Sequence of chain 1.A:
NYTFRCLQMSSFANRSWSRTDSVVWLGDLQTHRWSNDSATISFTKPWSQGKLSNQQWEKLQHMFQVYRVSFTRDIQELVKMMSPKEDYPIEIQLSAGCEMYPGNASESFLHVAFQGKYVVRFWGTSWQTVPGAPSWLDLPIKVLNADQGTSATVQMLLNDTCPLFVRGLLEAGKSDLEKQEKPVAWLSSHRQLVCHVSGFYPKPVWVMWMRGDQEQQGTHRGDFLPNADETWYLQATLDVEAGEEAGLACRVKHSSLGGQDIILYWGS

Binding-site contacts:
Ligand atom C6 contacts residue PHE128 of chain 1.A at 3.8 Å (hydrophobic).
Ligand atom O4 contacts residue TRP129 of chain 1.A at 3.6 Å.
Ligand atom N2 contacts residue ASN165 of chain 1.A at 3.0 Å (h-bond).
Ligand atom C2 contacts residue GLN161 of chain 1.A at 3.9 Å.
Ligand atom C6 contacts residue LEU164 of chain 1.A at 4.0 Å (hydrophobic).
Ligand atom O2 contacts residue TRP129 of chain 1.A at 3.6 Å.
Ligand atom C5 contacts residue GLY130 of chain 1.A at 3.7 Å.
Ligand atom C3 contacts residue GLY130 of chain 1.A at 3.7 Å.
Ligand atom C7 contacts residue GLN161 of chain 1.A at 3.5 Å.
Ligand atom O5 contacts residue TRP129 of chain 1.A at 3.8 Å.
Ligand atom O5 contacts residue GLY130 of chain 1.A at 2.7 Å (h-bond).
Ligand atom C4 contacts residue GLY130 of chain 1.A at 3.9 Å.
Ligand atom C1 contacts residue ASN165 of chain 1.A at 1.4 Å.
Ligand atom O4 contacts residue SER114 of chain 1.A at 3.0 Å (h-bond).
Ligand atom O7 contacts residue GLY130 of chain 1.A at 3.3 Å.
Ligand atom O3 contacts residue SER114 of chain 1.A at 3.1 Å (h-bond).
Ligand atom C5 contacts residue GLY130 of chain 1.A at 3.5 Å.
Ligand atom C7 contacts residue ASN165 of chain 1.A at 3.1 Å.
Ligand atom C2 contacts residue TRP129 of chain 1.A at 3.6 Å (hydrophobic).
Ligand atom O4 contacts residue GLY130 of chain 1.A at 3.3 Å.
Ligand atom O6 contacts residue THR131 of chain 1.A at 3.9 Å.
Ligand atom C3 contacts residue THR131 of chain 1.A at 3.8 Å.
Ligand atom C8 contacts residue TRP129 of chain 1.A at 3.4 Å (hydrophobic).
Ligand atom C7 contacts residue GLY130 of chain 1.A at 3.6 Å.
Ligand atom C5 contacts residue ASN165 of chain 1.A at 3.6 Å.
Ligand atom C3 contacts residue GLN161 of chain 1.A at 3.9 Å.
Ligand atom N2 contacts residue GLN161 of chain 1.A at 2.8 Å (h-bond).
Ligand atom C2 contacts residue ASN165 of chain 1.A at 2.5 Å.
Ligand atom C4 contacts residue SER114 of chain 1.A at 3.8 Å.
Ligand atom O3 contacts residue GLN161 of chain 1.A at 3.9 Å.
Ligand atom C8 contacts residue GLN161 of chain 1.A at 3.5 Å.
Ligand atom O5 contacts residue ASN165 of chain 1.A at 2.4 Å (h-bond).
Ligand atom C6 contacts residue GLY130 of chain 1.A at 3.2 Å.
Ligand atom C5 contacts residue ASN165 of chain 1.A at 3.7 Å.
Ligand atom O3 contacts residue GLU113 of chain 1.A at 3.9 Å.
Ligand atom O3 contacts residue THR131 of chain 1.A at 3.5 Å.
Ligand atom O7 contacts residue ASN165 of chain 1.A at 2.9 Å (h-bond).
Ligand atom C3 contacts residue ASN165 of chain 1.A at 3.8 Å.
Ligand atom O5 contacts residue THR131 of chain 1.A at 3.8 Å.
Ligand atom C1 contacts residue GLY130 of chain 1.A at 3.8 Å.

The protein below binds the small molecule below.
Small molecule (SMILES): CC(=O)N[C@H]1[C@H](O[C@H]2[C@H](O)[C@@H](NC(C)=O)CO[C@@H]2CO[C@@H]2O[C@@H](C)[C@@H](O)[C@@H](O)[C@@H]2O)O[C@H](CO)[C@@H](O[C@@H]2O[C@H](CO[C@H]3O[C@H](CO)[C@@H](O)[C@H](O)[C@@H]3O)[C@@H](O)[C@H](O[C@H]3O[C@H](CO)[C@@H](O)[C@H](O)[C@@H]3O)[C@@H]2O)[C@@H]1O